This protein binds this small molecule.
Small molecule (SMILES): CC(C)OCc1ccc(C(=O)O)cc1

Binding-site contacts:
Ligand atom C1 contacts residue GLU102 of chain 1.B at 4.0 Å.
Ligand atom C contacts residue HIS35 of chain 1.B at 3.9 Å.
Ligand atom C1 contacts residue ILE96 of chain 1.B at 3.4 Å (hydrophobic).
Ligand atom C8 contacts residue TYR72 of chain 1.B at 3.5 Å (hydrophobic).
Ligand atom C1 contacts residue PHE10 of chain 1.B at 4.0 Å (hydrophobic).
Ligand atom C5 contacts residue ILE96 of chain 1.B at 3.4 Å (hydrophobic).
Ligand atom C9 contacts residue TYR72 of chain 1.B at 3.6 Å (hydrophobic).
Ligand atom C10 contacts residue TYR72 of chain 1.B at 4.0 Å (hydrophobic).
Ligand atom C contacts residue GLU102 of chain 1.B at 3.2 Å.
Ligand atom C3 contacts residue PHE10 of chain 1.B at 3.7 Å (hydrophobic).
Ligand atom O1 contacts residue GLU87 of chain 1.B at 3.2 Å.
Ligand atom C9 contacts residue THR11 of chain 1.B at 3.6 Å.
Ligand atom C6 contacts residue PRO9 of chain 1.B at 4.0 Å (hydrophobic).
Ligand atom O contacts residue PRO9 of chain 1.B at 3.2 Å.
Ligand atom C6 contacts residue PHE93 of chain 1.B at 3.8 Å (hydrophobic).
Ligand atom O1 contacts residue LYS92 of chain 1.B at 3.8 Å.
Ligand atom C2 contacts residue GLU102 of chain 1.B at 3.9 Å.
Ligand atom O2 contacts residue LYS92 of chain 1.B at 4.0 Å.
Ligand atom C4 contacts residue PRO9 of chain 1.B at 4.2 Å (hydrophobic).
Ligand atom C10 contacts residue PHE93 of chain 1.B at 4.2 Å (hydrophobic).
Ligand atom C10 contacts residue LYS92 of chain 1.B at 4.1 Å.
Ligand atom C contacts residue MET106 of chain 1.B at 3.9 Å (hydrophobic).
Ligand atom C7 contacts residue TYR72 of chain 1.B at 3.9 Å (hydrophobic).
Ligand atom C2 contacts residue HIS35 of chain 1.B at 3.7 Å.
Ligand atom C contacts residue PRO9 of chain 1.B at 3.8 Å (hydrophobic).
Ligand atom O contacts residue ILE96 of chain 1.B at 3.6 Å.
Ligand atom C3 contacts residue PRO9 of chain 1.B at 4.0 Å (hydrophobic).
Ligand atom O contacts residue PHE10 of chain 1.B at 3.7 Å.
Ligand atom C contacts residue ILE96 of chain 1.B at 3.7 Å (hydrophobic).
Ligand atom O2 contacts residue TYR72 of chain 1.B at 3.2 Å.
Ligand atom O1 contacts residue PHE93 of chain 1.B at 3.7 Å.
Ligand atom C4 contacts residue THR11 of chain 1.B at 4.2 Å.
Ligand atom C2 contacts residue THR11 of chain 1.B at 3.9 Å.
Ligand atom C1 contacts residue PRO9 of chain 1.B at 4.2 Å (hydrophobic).
Ligand atom C2 contacts residue PHE10 of chain 1.B at 3.2 Å (hydrophobic).
Ligand atom C6 contacts residue ILE96 of chain 1.B at 3.9 Å (hydrophobic).
Ligand atom C10 contacts residue GLU87 of chain 1.B at 3.6 Å.
Ligand atom O2 contacts residue GLU87 of chain 1.B at 3.0 Å (salt-bridge).
Ligand atom C3 contacts residue THR11 of chain 1.B at 3.7 Å.
Ligand atom C5 contacts residue PRO9 of chain 1.B at 3.5 Å (hydrophobic).

Sequence of chain 1.B:
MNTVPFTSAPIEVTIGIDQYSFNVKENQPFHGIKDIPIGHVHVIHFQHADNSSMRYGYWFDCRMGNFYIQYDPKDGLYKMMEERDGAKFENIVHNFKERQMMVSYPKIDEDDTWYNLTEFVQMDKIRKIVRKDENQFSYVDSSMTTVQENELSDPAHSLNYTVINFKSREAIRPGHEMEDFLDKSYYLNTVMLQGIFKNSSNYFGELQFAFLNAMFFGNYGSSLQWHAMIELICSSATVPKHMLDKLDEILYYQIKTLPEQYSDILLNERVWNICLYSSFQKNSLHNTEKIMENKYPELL